Sequence of chain 1.B:
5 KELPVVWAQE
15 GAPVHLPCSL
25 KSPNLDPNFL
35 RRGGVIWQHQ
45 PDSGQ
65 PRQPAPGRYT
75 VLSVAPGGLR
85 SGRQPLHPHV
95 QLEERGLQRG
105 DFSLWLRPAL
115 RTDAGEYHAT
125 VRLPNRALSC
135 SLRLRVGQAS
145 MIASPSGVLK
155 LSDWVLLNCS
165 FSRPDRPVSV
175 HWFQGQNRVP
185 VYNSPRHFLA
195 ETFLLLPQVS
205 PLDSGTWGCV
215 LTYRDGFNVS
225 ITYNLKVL

This small molecule binds to this protein.
Small molecule (SMILES): CC(=O)N[C@@H]1[C@@H](O)[C@H](O)[C@@H](CO)O[C@H]1O

Binding-site contacts:
Ligand atom C5 contacts residue ASN222 of chain 1.B at 3.7 Å.
Ligand atom C7 contacts residue ASN222 of chain 1.B at 4.1 Å.
Ligand atom C1 contacts residue GLY220 of chain 1.B at 4.2 Å.
Ligand atom C1 contacts residue ASN222 of chain 1.B at 1.4 Å.
Ligand atom C8 contacts residue VAL214 of chain 1.B at 3.7 Å (hydrophobic).
Ligand atom O5 contacts residue ASN222 of chain 1.B at 2.5 Å (h-bond).
Ligand atom C2 contacts residue ASN222 of chain 1.B at 2.5 Å.
Ligand atom N2 contacts residue ASN222 of chain 1.B at 2.8 Å (h-bond).
Ligand atom O5 contacts residue GLY220 of chain 1.B at 3.8 Å.
Ligand atom C3 contacts residue ASN222 of chain 1.B at 3.8 Å.
Ligand atom C4 contacts residue ASN222 of chain 1.B at 4.3 Å.